The small molecule below binds the protein below.
Small molecule (SMILES): CC(=O)N[C@@H]1[C@@H](O)[C@H](O)[C@@H](CO)O[C@H]1O

Sequence of chain 1.C:
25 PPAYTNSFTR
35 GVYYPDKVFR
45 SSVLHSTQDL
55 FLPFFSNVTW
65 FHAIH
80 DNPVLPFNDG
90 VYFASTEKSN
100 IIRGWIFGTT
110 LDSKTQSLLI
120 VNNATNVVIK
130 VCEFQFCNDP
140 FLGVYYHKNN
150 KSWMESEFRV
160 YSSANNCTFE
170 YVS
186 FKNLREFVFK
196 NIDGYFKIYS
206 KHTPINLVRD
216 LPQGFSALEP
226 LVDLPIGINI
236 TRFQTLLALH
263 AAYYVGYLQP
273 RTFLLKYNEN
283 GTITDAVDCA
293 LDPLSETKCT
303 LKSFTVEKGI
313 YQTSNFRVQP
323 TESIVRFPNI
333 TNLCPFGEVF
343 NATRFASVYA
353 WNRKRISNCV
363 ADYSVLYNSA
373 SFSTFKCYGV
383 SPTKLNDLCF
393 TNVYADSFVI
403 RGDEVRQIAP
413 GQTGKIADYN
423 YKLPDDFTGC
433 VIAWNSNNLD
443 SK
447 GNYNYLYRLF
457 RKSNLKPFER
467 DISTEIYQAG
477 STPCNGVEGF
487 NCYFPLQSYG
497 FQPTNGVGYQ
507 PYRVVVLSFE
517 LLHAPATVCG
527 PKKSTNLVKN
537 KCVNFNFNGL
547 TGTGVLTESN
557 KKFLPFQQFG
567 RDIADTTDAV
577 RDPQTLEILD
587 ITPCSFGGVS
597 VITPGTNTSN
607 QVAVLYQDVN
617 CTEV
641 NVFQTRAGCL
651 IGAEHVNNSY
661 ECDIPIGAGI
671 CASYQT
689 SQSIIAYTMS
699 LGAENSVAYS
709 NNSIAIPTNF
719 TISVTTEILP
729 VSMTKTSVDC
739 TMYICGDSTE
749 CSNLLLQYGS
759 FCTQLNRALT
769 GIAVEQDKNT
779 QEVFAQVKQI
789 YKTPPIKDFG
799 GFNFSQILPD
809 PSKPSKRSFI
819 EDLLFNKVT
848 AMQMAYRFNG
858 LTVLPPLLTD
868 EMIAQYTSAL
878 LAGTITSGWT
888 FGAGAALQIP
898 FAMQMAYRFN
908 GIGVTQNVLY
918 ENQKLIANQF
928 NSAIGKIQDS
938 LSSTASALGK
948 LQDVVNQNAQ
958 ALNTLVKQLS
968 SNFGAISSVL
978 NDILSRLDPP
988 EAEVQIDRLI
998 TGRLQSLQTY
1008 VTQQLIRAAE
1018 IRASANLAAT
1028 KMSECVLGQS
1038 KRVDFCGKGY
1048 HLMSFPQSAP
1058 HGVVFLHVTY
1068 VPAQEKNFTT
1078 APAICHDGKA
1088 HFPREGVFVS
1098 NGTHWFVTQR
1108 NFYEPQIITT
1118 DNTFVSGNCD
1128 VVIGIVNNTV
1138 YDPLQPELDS

Binding-site contacts:
Ligand atom C3 contacts residue ASN1074 of chain 1.B at 3.8 Å.
Ligand atom O5 contacts residue ASN1074 of chain 1.B at 2.3 Å (h-bond).
Ligand atom C6 contacts residue ALA706 of chain 1.B at 3.6 Å (hydrophobic).
Ligand atom O6 contacts residue ALA706 of chain 1.B at 3.9 Å.
Ligand atom C5 contacts residue ASN1074 of chain 1.B at 3.6 Å.
Ligand atom O4 contacts residue ALA706 of chain 1.B at 4.3 Å.
Ligand atom C8 contacts residue GLU1072 of chain 1.B at 4.0 Å.
Ligand atom C2 contacts residue ASN1074 of chain 1.B at 2.5 Å.
Ligand atom C1 contacts residue ASN1074 of chain 1.B at 1.4 Å.
Ligand atom N2 contacts residue ASN1074 of chain 1.B at 2.9 Å (h-bond).
Ligand atom C4 contacts residue ASN1074 of chain 1.B at 4.2 Å.
Ligand atom C5 contacts residue ALA706 of chain 1.B at 3.6 Å (hydrophobic).
Ligand atom C7 contacts residue ASN1074 of chain 1.B at 4.0 Å.
Ligand atom C1 contacts residue GLN895 of chain 1.C at 4.5 Å.

Sequence of chain 1.B:
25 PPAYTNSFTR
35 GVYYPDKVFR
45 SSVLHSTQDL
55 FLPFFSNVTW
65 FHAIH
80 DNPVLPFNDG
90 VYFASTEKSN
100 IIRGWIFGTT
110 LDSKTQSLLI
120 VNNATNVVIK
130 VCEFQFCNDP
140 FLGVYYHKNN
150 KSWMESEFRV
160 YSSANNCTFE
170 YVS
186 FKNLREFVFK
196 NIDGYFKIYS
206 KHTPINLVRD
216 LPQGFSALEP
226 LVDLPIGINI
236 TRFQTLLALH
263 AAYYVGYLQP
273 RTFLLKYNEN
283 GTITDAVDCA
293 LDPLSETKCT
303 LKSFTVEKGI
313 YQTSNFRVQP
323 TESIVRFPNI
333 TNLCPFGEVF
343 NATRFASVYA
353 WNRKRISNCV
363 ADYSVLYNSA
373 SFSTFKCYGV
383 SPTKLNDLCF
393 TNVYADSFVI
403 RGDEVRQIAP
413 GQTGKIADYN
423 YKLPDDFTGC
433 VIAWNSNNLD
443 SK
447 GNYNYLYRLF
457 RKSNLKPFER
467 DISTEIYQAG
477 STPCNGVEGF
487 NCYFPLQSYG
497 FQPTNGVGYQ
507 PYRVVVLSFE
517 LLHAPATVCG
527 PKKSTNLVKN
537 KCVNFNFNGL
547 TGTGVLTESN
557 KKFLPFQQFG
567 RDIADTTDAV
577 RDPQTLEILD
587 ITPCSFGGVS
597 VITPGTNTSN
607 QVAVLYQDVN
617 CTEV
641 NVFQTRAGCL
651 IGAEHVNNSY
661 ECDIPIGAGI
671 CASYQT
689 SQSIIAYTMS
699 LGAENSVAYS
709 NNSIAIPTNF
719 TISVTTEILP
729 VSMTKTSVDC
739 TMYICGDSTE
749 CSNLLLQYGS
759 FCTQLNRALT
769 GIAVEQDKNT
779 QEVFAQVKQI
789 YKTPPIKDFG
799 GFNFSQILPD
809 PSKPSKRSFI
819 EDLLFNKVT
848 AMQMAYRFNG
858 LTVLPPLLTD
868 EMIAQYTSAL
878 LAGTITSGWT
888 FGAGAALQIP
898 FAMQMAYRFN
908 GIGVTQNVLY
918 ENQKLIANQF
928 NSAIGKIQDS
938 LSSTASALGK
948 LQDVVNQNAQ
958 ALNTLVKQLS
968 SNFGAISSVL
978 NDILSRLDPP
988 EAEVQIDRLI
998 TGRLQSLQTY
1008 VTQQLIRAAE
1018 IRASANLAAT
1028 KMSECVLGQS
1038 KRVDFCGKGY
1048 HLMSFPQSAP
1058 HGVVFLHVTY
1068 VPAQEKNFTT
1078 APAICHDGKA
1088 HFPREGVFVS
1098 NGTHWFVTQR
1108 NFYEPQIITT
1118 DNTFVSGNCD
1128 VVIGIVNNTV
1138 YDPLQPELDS